A small-molecule ligand and the protein it binds are described below.
Small molecule (SMILES): CC(=O)N[C@H]1[C@H](O[C@H]2[C@H](O)[C@@H](NC(C)=O)CO[C@@H]2CO)O[C@H](CO)[C@@H](O)[C@@H]1O

Binding-site contacts:
Ligand atom C3 contacts residue ASN263 of chain 1.B at 3.8 Å.
Ligand atom O5 contacts residue ASP150 of chain 1.A at 3.7 Å.
Ligand atom N2 contacts residue ASN263 of chain 1.B at 2.8 Å (h-bond).
Ligand atom C7 contacts residue ASN263 of chain 1.B at 3.3 Å.
Ligand atom O3 contacts residue MET148 of chain 1.A at 3.3 Å.
Ligand atom C6 contacts residue ARG151 of chain 1.A at 3.7 Å.
Ligand atom C8 contacts residue ARG151 of chain 1.A at 4.3 Å.
Ligand atom C6 contacts residue GLN153 of chain 1.A at 4.1 Å.
Ligand atom C1 contacts residue ASN263 of chain 1.B at 1.4 Å.
Ligand atom C5 contacts residue ALA149 of chain 1.A at 4.0 Å (hydrophobic).
Ligand atom O5 contacts residue LYS267 of chain 1.B at 3.0 Å (salt-bridge).
Ligand atom C4 contacts residue GLN153 of chain 1.A at 4.0 Å.
Ligand atom C5 contacts residue ASP150 of chain 1.A at 3.5 Å.
Ligand atom O3 contacts residue ARG151 of chain 1.A at 3.6 Å.
Ligand atom C5 contacts residue ASN263 of chain 1.B at 3.7 Å.
Ligand atom O7 contacts residue ASN263 of chain 1.B at 3.3 Å (h-bond).
Ligand atom O3 contacts residue ASP150 of chain 1.A at 3.9 Å.
Ligand atom N2 contacts residue MET148 of chain 1.A at 4.3 Å.
Ligand atom O6 contacts residue ARG151 of chain 1.A at 4.2 Å.
Ligand atom C4 contacts residue ASP150 of chain 1.A at 4.0 Å.
Ligand atom C1 contacts residue ASP150 of chain 1.A at 4.2 Å.
Ligand atom C1 contacts residue LYS267 of chain 1.B at 4.1 Å.
Ligand atom C5 contacts residue LYS267 of chain 1.B at 3.3 Å.
Ligand atom O5 contacts residue ASN263 of chain 1.B at 2.4 Å (h-bond).
Ligand atom C6 contacts residue ALA149 of chain 1.A at 3.6 Å (hydrophobic).
Ligand atom C3 contacts residue MET148 of chain 1.A at 3.8 Å (hydrophobic).
Ligand atom C6 contacts residue ASP150 of chain 1.A at 3.6 Å.
Ligand atom O7 contacts residue ARG151 of chain 1.A at 3.6 Å.
Ligand atom O4 contacts residue MET148 of chain 1.A at 3.8 Å.
Ligand atom C7 contacts residue ARG151 of chain 1.A at 4.1 Å.
Ligand atom O6 contacts residue ALA149 of chain 1.A at 3.9 Å.
Ligand atom O7 contacts residue ASP150 of chain 1.A at 3.8 Å.
Ligand atom C2 contacts residue ASN263 of chain 1.B at 2.4 Å.
Ligand atom C6 contacts residue LYS267 of chain 1.B at 2.7 Å.
Ligand atom C5 contacts residue GLN153 of chain 1.A at 3.6 Å.
Ligand atom O6 contacts residue LYS267 of chain 1.B at 1.3 Å (salt-bridge).
Ligand atom O5 contacts residue ALA149 of chain 1.A at 3.6 Å (h-bond).
Ligand atom C4 contacts residue ALA149 of chain 1.A at 4.0 Å (hydrophobic).
Ligand atom C4 contacts residue ASN263 of chain 1.B at 4.2 Å.
Ligand atom O4 contacts residue GLN153 of chain 1.A at 3.6 Å.

Sequence of chain 1.B:
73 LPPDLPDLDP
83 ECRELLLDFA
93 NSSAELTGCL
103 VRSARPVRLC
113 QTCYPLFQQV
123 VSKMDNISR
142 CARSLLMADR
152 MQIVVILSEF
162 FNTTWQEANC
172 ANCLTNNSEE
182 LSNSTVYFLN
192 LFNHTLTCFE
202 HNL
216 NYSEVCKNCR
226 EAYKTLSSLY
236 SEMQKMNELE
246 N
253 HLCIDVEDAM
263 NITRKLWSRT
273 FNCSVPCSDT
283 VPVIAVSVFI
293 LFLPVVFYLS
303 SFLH

Sequence of chain 1.A:
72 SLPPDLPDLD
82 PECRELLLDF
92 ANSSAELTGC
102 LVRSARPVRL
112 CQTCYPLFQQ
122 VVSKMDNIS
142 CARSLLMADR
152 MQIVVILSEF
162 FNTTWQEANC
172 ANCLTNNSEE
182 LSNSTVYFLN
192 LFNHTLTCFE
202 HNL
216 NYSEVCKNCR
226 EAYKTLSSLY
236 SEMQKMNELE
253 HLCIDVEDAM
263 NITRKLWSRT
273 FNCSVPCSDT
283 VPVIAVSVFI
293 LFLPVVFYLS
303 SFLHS